Sequence of chain 1.A:
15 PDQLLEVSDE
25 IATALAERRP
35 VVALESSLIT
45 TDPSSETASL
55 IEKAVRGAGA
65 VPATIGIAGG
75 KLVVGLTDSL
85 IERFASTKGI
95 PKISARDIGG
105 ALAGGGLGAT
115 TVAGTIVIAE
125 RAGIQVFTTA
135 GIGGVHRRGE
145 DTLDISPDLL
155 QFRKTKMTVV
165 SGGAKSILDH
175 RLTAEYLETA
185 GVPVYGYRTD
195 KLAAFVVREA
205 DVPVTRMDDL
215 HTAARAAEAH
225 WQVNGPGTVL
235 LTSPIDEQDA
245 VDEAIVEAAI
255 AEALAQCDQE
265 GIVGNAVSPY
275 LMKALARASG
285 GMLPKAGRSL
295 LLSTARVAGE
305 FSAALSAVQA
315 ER

Binding-site contacts:
Ligand atom O10 contacts residue PRO151 of chain 2.A at 3.4 Å.
Ligand atom C5 contacts residue THR115 of chain 2.A at 4.4 Å.
Ligand atom C2 contacts residue VAL116 of chain 2.A at 4.4 Å (hydrophobic).
Ligand atom O1 contacts residue GLU39 of chain 2.A at 3.2 Å (salt-bridge).
Ligand atom O13 contacts residue ASP152 of chain 2.A at 3.2 Å (salt-bridge).
Ligand atom O1 contacts residue LYS96 of chain 2.A at 4.4 Å.
Ligand atom O4 contacts residue GLU39 of chain 2.A at 4.3 Å.
Ligand atom C3 contacts residue LYS169 of chain 2.A at 3.7 Å.
Ligand atom O8 contacts residue PRO151 of chain 2.A at 4.3 Å.
Ligand atom O10 contacts residue HIS140 of chain 2.A at 4.2 Å.
Ligand atom O1 contacts residue THR115 of chain 2.A at 3.8 Å.
Ligand atom O12 contacts residue HIS140 of chain 2.A at 2.8 Å (h-bond).
Ligand atom C2 contacts residue LYS96 of chain 2.A at 4.5 Å.
Ligand atom C7 contacts residue SER150 of chain 2.A at 3.6 Å.
Ligand atom O14 contacts residue GLY137 of chain 2.A at 4.3 Å.
Ligand atom O14 contacts residue LYS169 of chain 2.A at 4.3 Å.
Ligand atom O12 contacts residue SER150 of chain 2.A at 2.7 Å (h-bond).
Ligand atom O8 contacts residue SER150 of chain 2.A at 4.0 Å.
Ligand atom C7 contacts residue ASP152 of chain 2.A at 4.2 Å.
Ligand atom C7 contacts residue GLY137 of chain 2.A at 4.2 Å.
Ligand atom O13 contacts residue THR115 of chain 2.A at 3.5 Å.
Ligand atom O1 contacts residue VAL116 of chain 2.A at 4.3 Å.
Ligand atom O4 contacts residue GLY135 of chain 2.A at 4.2 Å.
Ligand atom C3 contacts residue VAL116 of chain 2.A at 3.8 Å (hydrophobic).
Ligand atom C5 contacts residue VAL116 of chain 2.A at 4.0 Å (hydrophobic).
Ligand atom O10 contacts residue ILE149 of chain 2.A at 4.4 Å.
Ligand atom O4 contacts residue LYS169 of chain 2.A at 2.9 Å (salt-bridge).
Ligand atom C3 contacts residue THR115 of chain 2.A at 4.2 Å.
Ligand atom O10 contacts residue GLU182 of chain 1.A at 4.2 Å.
Ligand atom O13 contacts residue VAL116 of chain 2.A at 3.5 Å (h-bond).
Ligand atom C2 contacts residue THR115 of chain 2.A at 3.6 Å.
Ligand atom O11 contacts residue HIS140 of chain 2.A at 4.1 Å.
Ligand atom C5 contacts residue GLY137 of chain 2.A at 4.3 Å.
Ligand atom P9 contacts residue HIS140 of chain 2.A at 3.8 Å.
Ligand atom O4 contacts residue VAL116 of chain 2.A at 3.3 Å.
Ligand atom O13 contacts residue ALA117 of chain 2.A at 4.3 Å.
Ligand atom O10 contacts residue SER150 of chain 2.A at 3.5 Å.
Ligand atom P9 contacts residue SER150 of chain 2.A at 3.7 Å.
Ligand atom C5 contacts residue ASP152 of chain 2.A at 3.7 Å.

Sequence of chain 2.A:
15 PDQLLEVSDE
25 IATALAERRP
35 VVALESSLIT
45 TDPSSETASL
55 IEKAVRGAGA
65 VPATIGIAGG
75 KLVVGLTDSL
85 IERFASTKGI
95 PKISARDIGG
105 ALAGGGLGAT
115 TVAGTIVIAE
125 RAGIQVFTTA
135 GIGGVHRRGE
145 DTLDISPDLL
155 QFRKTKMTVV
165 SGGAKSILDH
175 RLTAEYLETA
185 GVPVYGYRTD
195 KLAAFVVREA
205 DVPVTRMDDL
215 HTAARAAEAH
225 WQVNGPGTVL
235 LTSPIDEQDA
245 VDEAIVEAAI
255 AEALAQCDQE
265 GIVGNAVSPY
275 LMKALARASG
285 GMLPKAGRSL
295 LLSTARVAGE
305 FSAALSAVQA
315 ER

The protein below binds the small molecule below.
Small molecule (SMILES): O=C(CO)[C@H](O)[C@H](O)COP(=O)(O)O